Binding-site contacts:
Ligand atom C8 contacts residue TYR370 of chain 1.A at 4.4 Å (hydrophobic).
Ligand atom C8 contacts residue ASN367 of chain 1.A at 3.5 Å.
Ligand atom O7 contacts residue ASN367 of chain 1.A at 3.5 Å (h-bond).
Ligand atom C7 contacts residue ASN367 of chain 1.A at 3.3 Å.
Ligand atom O5 contacts residue ASN367 of chain 1.A at 2.4 Å (h-bond).
Ligand atom C5 contacts residue ASN367 of chain 1.A at 3.6 Å.
Ligand atom C1 contacts residue SER369 of chain 1.A at 4.0 Å.
Ligand atom C4 contacts residue ASN367 of chain 1.A at 4.2 Å.
Ligand atom C3 contacts residue ASN367 of chain 1.A at 3.7 Å.
Ligand atom C3 contacts residue SER369 of chain 1.A at 4.5 Å.
Ligand atom O5 contacts residue TYR370 of chain 1.A at 3.7 Å.
Ligand atom C5 contacts residue TYR370 of chain 1.A at 4.0 Å (hydrophobic).
Ligand atom C1 contacts residue TYR370 of chain 1.A at 4.1 Å (hydrophobic).
Ligand atom O5 contacts residue ILE372 of chain 1.A at 4.4 Å.
Ligand atom C6 contacts residue TYR370 of chain 1.A at 3.8 Å (hydrophobic).
Ligand atom C1 contacts residue ASN367 of chain 1.A at 1.4 Å.
Ligand atom C8 contacts residue GLN349 of chain 1.A at 4.2 Å.
Ligand atom N2 contacts residue SER369 of chain 1.A at 4.3 Å.
Ligand atom N2 contacts residue ASN367 of chain 1.A at 2.8 Å (h-bond).
Ligand atom C2 contacts residue ASN367 of chain 1.A at 2.4 Å.

Sequence of chain 1.A:
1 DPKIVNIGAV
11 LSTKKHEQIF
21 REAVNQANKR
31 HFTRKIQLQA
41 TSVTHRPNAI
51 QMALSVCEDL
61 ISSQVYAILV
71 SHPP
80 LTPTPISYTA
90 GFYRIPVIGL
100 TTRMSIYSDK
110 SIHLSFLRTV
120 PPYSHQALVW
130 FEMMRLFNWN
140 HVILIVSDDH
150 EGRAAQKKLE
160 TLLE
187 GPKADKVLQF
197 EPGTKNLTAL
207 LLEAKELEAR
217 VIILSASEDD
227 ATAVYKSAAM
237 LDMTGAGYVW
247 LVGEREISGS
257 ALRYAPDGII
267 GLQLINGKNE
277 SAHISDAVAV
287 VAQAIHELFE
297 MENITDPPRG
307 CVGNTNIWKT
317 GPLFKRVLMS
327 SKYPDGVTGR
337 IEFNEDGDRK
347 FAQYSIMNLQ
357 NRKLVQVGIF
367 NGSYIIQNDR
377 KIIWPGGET

This small molecule binds to this protein.
Small molecule (SMILES): CC(=O)N[C@H]1[C@H](O[C@H]2[C@H](O)[C@@H](NC(C)=O)CO[C@@H]2CO)O[C@H](CO)[C@@H](O[C@@H]2O[C@H](CO[C@H]3O[C@H](CO)[C@@H](O)[C@H](O)[C@@H]3O)[C@@H](O)[C@H](O[C@H]3O[C@H](CO)[C@@H](O)[C@H](O)[C@@H]3O)[C@@H]2O)[C@@H]1O